Binding-site contacts:
Ligand atom N contacts residue CYS25 of chain 1.D at 4.2 Å.
Ligand atom OD1 contacts residue LYS24 of chain 1.D at 3.8 Å.
Ligand atom ND2 contacts residue LYS24 of chain 1.D at 4.1 Å.
Ligand atom CG contacts residue LYS24 of chain 1.D at 4.3 Å.
Ligand atom ND2 contacts residue LYS27 of chain 1.D at 3.4 Å.
Ligand atom CG contacts residue VAL26 of chain 1.D at 4.0 Å (hydrophobic).
Ligand atom ND2 contacts residue VAL26 of chain 1.D at 2.7 Å (h-bond).
Ligand atom O contacts residue LYS15 of chain 1.D at 3.9 Å.
Ligand atom CA contacts residue LYS27 of chain 1.D at 4.3 Å.
Ligand atom O contacts residue GLU136 of chain 1.C at 4.3 Å.
Ligand atom N contacts residue LYS24 of chain 1.D at 2.6 Å (salt-bridge).
Ligand atom OXT contacts residue LEU17 of chain 1.D at 4.0 Å.
Ligand atom N contacts residue LEU17 of chain 1.D at 3.3 Å.
Ligand atom CA contacts residue LEU17 of chain 1.D at 4.3 Å (hydrophobic).
Ligand atom CA contacts residue LYS24 of chain 1.D at 4.1 Å.
Ligand atom CB contacts residue LYS27 of chain 1.D at 4.4 Å.
Ligand atom CG contacts residue LYS27 of chain 1.D at 4.3 Å.
Ligand atom ND2 contacts residue PRO28 of chain 1.D at 4.2 Å.

A small-molecule ligand and the protein it binds are described below.
Small molecule (SMILES): NC(=O)C[C@H](N)C(=O)O

Sequence of chain 1.D:
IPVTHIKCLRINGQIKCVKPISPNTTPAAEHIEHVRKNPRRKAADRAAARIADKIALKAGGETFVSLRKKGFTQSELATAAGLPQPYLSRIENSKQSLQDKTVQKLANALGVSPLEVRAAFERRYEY

Sequence of chain 1.C:
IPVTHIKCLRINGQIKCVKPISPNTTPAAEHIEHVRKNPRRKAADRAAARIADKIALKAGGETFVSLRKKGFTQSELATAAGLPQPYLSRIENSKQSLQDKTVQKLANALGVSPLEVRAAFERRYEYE